Binding-site contacts:
Ligand atom C4 contacts residue LEU307 of chain 1.A at 3.5 Å (hydrophobic).
Ligand atom C10 contacts residue LYS61 of chain 1.A at 4.1 Å.
Ligand atom C7 contacts residue LYS61 of chain 1.A at 3.9 Å.
Ligand atom C12 contacts residue LEU58 of chain 1.A at 4.0 Å (hydrophobic).
Ligand atom C6 contacts residue LYS310 of chain 1.A at 4.1 Å.
Ligand atom C8 contacts residue LEU303 of chain 1.A at 4.3 Å (hydrophobic).
Ligand atom C8 contacts residue GLN59 of chain 1.A at 4.4 Å.
Ligand atom C12 contacts residue TRP50 of chain 1.A at 3.7 Å (hydrophobic).
Ligand atom O3 contacts residue PHE226 of chain 1.A at 4.2 Å.
Ligand atom C12 contacts residue GLN59 of chain 1.A at 3.2 Å.
Ligand atom C4 contacts residue GLN59 of chain 1.A at 4.3 Å.
Ligand atom C2 contacts residue LYS61 of chain 1.A at 3.2 Å.
Ligand atom C5 contacts residue ARG99 of chain 1.A at 4.2 Å.
Ligand atom C4 contacts residue VAL98 of chain 1.A at 4.0 Å (hydrophobic).
Ligand atom O3 contacts residue GLN59 of chain 1.A at 3.1 Å (h-bond).
Ligand atom C6 contacts residue LEU307 of chain 1.A at 4.3 Å (hydrophobic).
Ligand atom C10 contacts residue GLN59 of chain 1.A at 3.6 Å.
Ligand atom C5 contacts residue LEU307 of chain 1.A at 3.7 Å (hydrophobic).
Ligand atom C4 contacts residue LYS61 of chain 1.A at 3.4 Å.
Ligand atom C3 contacts residue LYS61 of chain 1.A at 3.3 Å.
Ligand atom C11 contacts residue LYS61 of chain 1.A at 3.9 Å.
Ligand atom O2 contacts residue LYS306 of chain 1.A at 3.9 Å.
Ligand atom C12 contacts residue ALA224 of chain 1.A at 3.8 Å (hydrophobic).
Ligand atom O1 contacts residue LYS310 of chain 1.A at 2.8 Å (salt-bridge).
Ligand atom C10 contacts residue VAL98 of chain 1.A at 4.5 Å (hydrophobic).
Ligand atom C9 contacts residue GLN59 of chain 1.A at 3.8 Å.
Ligand atom C12 contacts residue PHE226 of chain 1.A at 4.2 Å (hydrophobic).
Ligand atom C5 contacts residue LYS61 of chain 1.A at 3.4 Å.
Ligand atom C10 contacts residue LEU307 of chain 1.A at 4.4 Å (hydrophobic).
Ligand atom O1 contacts residue LYS61 of chain 1.A at 3.9 Å.
Ligand atom O3 contacts residue SER57 of chain 1.A at 4.3 Å.
Ligand atom C9 contacts residue PHE226 of chain 1.A at 4.4 Å (hydrophobic).
Ligand atom O2 contacts residue LYS61 of chain 1.A at 3.8 Å.
Ligand atom C3 contacts residue LEU307 of chain 1.A at 4.0 Å (hydrophobic).
Ligand atom C11 contacts residue LYS306 of chain 1.A at 4.0 Å.
Ligand atom O3 contacts residue LEU58 of chain 1.A at 3.7 Å.
Ligand atom C7 contacts residue LEU303 of chain 1.A at 4.3 Å (hydrophobic).
Ligand atom C6 contacts residue LYS61 of chain 1.A at 3.3 Å.
Ligand atom C12 contacts residue SER57 of chain 1.A at 4.2 Å.
Ligand atom C1 contacts residue LYS61 of chain 1.A at 3.2 Å.

A small-molecule ligand and the protein it binds are described below.
Small molecule (SMILES): COc1ccc2c(C=O)c(O)ccc2c1

Sequence of chain 1.A:
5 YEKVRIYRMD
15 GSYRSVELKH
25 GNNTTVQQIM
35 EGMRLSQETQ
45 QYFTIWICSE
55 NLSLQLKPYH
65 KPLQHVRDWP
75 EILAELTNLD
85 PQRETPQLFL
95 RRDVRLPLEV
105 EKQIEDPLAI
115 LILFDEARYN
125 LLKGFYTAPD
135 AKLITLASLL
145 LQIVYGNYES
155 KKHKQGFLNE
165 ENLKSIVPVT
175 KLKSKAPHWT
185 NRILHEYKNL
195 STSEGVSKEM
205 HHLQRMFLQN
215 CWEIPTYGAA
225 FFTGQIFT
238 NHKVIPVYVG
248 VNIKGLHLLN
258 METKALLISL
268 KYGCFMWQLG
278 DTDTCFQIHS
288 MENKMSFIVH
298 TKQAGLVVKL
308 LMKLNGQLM